A protein and the small-molecule ligand that binds it are described below.
Small molecule (SMILES): CN1CCC[C@H](CSc2nc(N)c3c4c(sc3n2)CCCC4)C1

Binding-site contacts:
Ligand atom N11 contacts residue ASP46 of chain 3.A at 3.5 Å (salt-bridge).
Ligand atom C22 contacts residue SER103 of chain 3.A at 3.8 Å.
Ligand atom C17 contacts residue TRP56 of chain 3.A at 3.6 Å (hydrophobic).
Ligand atom N01 contacts residue MET85 of chain 3.A at 3.8 Å.
Ligand atom N14 contacts residue TRP56 of chain 3.A at 3.7 Å.
Ligand atom C02 contacts residue TRP56 of chain 3.A at 3.6 Å (hydrophobic).
Ligand atom C18 contacts residue TRP56 of chain 3.A at 3.6 Å (hydrophobic).
Ligand atom C08 contacts residue GLU421 of chain 3.A at 3.9 Å.
Ligand atom N01 contacts residue PHE422 of chain 3.A at 2.9 Å (h-bond).
Ligand atom N03 contacts residue PHE422 of chain 3.A at 3.9 Å.
Ligand atom C09 contacts residue ASP46 of chain 3.A at 3.5 Å.
Ligand atom C04 contacts residue TRP56 of chain 3.A at 3.6 Å (hydrophobic).
Ligand atom C21 contacts residue TRP56 of chain 3.A at 3.9 Å (hydrophobic).
Ligand atom C20 contacts residue TRP33 of chain 3.A at 4.1 Å (hydrophobic).
Ligand atom C10 contacts residue ASP46 of chain 3.A at 3.1 Å.
Ligand atom S05 contacts residue TRP56 of chain 3.A at 4.0 Å.
Ligand atom C02 contacts residue PHE422 of chain 3.A at 3.8 Å (hydrophobic).
Ligand atom C15 contacts residue TRP56 of chain 3.A at 3.7 Å (hydrophobic).
Ligand atom C13 contacts residue ASP46 of chain 3.A at 3.4 Å.
Ligand atom C17 contacts residue PHE104 of chain 3.A at 3.6 Å (hydrophobic).
Ligand atom S23 contacts residue ALA53 of chain 3.A at 3.7 Å.
Ligand atom C12 contacts residue ASP46 of chain 3.A at 3.3 Å.
Ligand atom C20 contacts residue ARG57 of chain 3.A at 3.8 Å.
Ligand atom C16 contacts residue TRP56 of chain 3.A at 3.6 Å (hydrophobic).
Ligand atom C21 contacts residue VAL60 of chain 3.A at 3.8 Å (hydrophobic).
Ligand atom C18 contacts residue PHE104 of chain 3.A at 3.4 Å (hydrophobic).
Ligand atom C20 contacts residue LEU83 of chain 3.A at 3.9 Å (hydrophobic).
Ligand atom S23 contacts residue PHE104 of chain 3.A at 3.7 Å.
Ligand atom C21 contacts residue LEU83 of chain 3.A at 4.0 Å (hydrophobic).
Ligand atom N03 contacts residue TRP56 of chain 3.A at 3.7 Å.
Ligand atom C02 contacts residue SER103 of chain 3.A at 3.9 Å.
Ligand atom C07 contacts residue ASP46 of chain 3.A at 3.9 Å.
Ligand atom C08 contacts residue ASP46 of chain 3.A at 3.5 Å.
Ligand atom C09 contacts residue GLU421 of chain 3.A at 3.7 Å.
Ligand atom S23 contacts residue TRP56 of chain 3.A at 4.0 Å.
Ligand atom N01 contacts residue TRP56 of chain 3.A at 3.5 Å.
Ligand atom N01 contacts residue SER103 of chain 3.A at 2.6 Å (h-bond).
Ligand atom C22 contacts residue PHE104 of chain 3.A at 3.8 Å (hydrophobic).
Ligand atom C19 contacts residue ALA53 of chain 3.A at 3.8 Å (hydrophobic).
Ligand atom C19 contacts residue PHE104 of chain 3.A at 3.6 Å (hydrophobic).

Sequence of chain 3.A:
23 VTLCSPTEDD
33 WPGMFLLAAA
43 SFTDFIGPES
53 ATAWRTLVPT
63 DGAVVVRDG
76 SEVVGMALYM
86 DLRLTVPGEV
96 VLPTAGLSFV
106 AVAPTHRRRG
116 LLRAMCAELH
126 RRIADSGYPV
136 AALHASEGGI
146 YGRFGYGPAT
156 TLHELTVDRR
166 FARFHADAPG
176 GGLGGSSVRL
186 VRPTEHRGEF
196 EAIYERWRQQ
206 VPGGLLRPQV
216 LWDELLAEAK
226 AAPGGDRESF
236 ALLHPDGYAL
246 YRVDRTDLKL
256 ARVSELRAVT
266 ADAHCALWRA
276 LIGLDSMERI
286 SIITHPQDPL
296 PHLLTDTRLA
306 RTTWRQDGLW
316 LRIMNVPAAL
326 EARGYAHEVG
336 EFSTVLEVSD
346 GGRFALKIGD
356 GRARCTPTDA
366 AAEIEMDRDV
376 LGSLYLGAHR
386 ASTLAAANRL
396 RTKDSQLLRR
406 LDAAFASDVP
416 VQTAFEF